Sequence of chain 1.A:
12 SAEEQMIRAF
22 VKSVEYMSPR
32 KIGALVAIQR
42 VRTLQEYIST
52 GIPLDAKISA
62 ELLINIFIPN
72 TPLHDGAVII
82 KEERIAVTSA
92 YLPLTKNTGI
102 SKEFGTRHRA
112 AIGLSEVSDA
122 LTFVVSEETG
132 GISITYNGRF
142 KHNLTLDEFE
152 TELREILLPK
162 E

Sequence of chain 1.B:
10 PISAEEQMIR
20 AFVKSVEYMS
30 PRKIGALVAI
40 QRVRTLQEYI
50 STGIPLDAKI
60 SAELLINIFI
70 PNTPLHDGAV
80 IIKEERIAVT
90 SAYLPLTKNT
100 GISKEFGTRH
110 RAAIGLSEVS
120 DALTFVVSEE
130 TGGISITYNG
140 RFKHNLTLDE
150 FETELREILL

Binding-site contacts:
Ligand atom CB contacts residue THR72 of chain 1.B at 3.8 Å.
Ligand atom CD1 contacts residue PRO73 of chain 1.B at 3.8 Å (hydrophobic).
Ligand atom CB contacts residue PRO73 of chain 1.B at 4.3 Å (hydrophobic).
Ligand atom CG contacts residue THR72 of chain 1.B at 3.8 Å.
Ligand atom CH2 contacts residue ILE65 of chain 1.A at 4.5 Å (hydrophobic).
Ligand atom CE3 contacts residue PRO73 of chain 1.B at 3.6 Å (hydrophobic).
Ligand atom CD1 contacts residue THR72 of chain 1.B at 3.8 Å.
Ligand atom CA contacts residue ASN71 of chain 1.B at 4.2 Å.
Ligand atom CD1 contacts residue ALA61 of chain 1.A at 4.2 Å (hydrophobic).
Ligand atom CZ2 contacts residue PRO73 of chain 1.B at 3.8 Å (hydrophobic).
Ligand atom CA contacts residue ARG31 of chain 1.A at 4.3 Å.
Ligand atom CD2 contacts residue THR72 of chain 1.B at 4.3 Å.
Ligand atom O contacts residue ASN71 of chain 1.B at 4.3 Å.
Ligand atom CZ3 contacts residue TYR27 of chain 1.A at 3.7 Å (hydrophobic).
Ligand atom CG contacts residue PRO73 of chain 1.B at 3.9 Å (hydrophobic).
Ligand atom CE2 contacts residue PRO73 of chain 1.B at 3.7 Å (hydrophobic).
Ligand atom CD2 contacts residue GLU62 of chain 1.A at 3.6 Å.
Ligand atom O contacts residue ARG31 of chain 1.A at 3.2 Å (salt-bridge).
Ligand atom CG contacts residue GLU62 of chain 1.A at 4.5 Å.
Ligand atom O contacts residue LYS23 of chain 1.A at 4.0 Å.
Ligand atom CE3 contacts residue TYR27 of chain 1.A at 3.8 Å (hydrophobic).
Ligand atom CZ3 contacts residue PRO73 of chain 1.B at 3.6 Å (hydrophobic).
Ligand atom CH2 contacts residue PRO73 of chain 1.B at 3.6 Å (hydrophobic).
Ligand atom CD1 contacts residue GLU62 of chain 1.A at 4.0 Å.
Ligand atom CD1 contacts residue ILE65 of chain 1.A at 4.0 Å (hydrophobic).
Ligand atom CZ3 contacts residue ILE65 of chain 1.A at 4.4 Å (hydrophobic).
Ligand atom CD2 contacts residue LYS23 of chain 1.A at 4.1 Å.
Ligand atom NE1 contacts residue PRO73 of chain 1.B at 3.6 Å.
Ligand atom CD2 contacts residue PRO73 of chain 1.B at 3.7 Å (hydrophobic).
Ligand atom C contacts residue ARG31 of chain 1.A at 4.1 Å.
Ligand atom CB contacts residue ASN71 of chain 1.B at 3.5 Å.
Ligand atom O contacts residue TYR27 of chain 1.A at 4.5 Å.

This small molecule binds to this protein.
Small molecule (SMILES): CC(C)C[C@H](NC(=O)[C@H](CC(C)C)NC(=O)[C@H](CCCN=C(N)N)NC(=O)[C@@H](N)CCC(=O)O)C(=O)/N=C/C(=O)NCC(=O)N[C@@H](CC1=c2ccccc2=NC1)C(=O)N[C@H](C=O)CCCCN